Binding-site contacts:
Ligand atom O5' contacts residue MG1 of chain 1.VUC at 4.1 Å.
Ligand atom C6 contacts residue MG1 of chain 1.VUC at 4.4 Å.
Ligand atom OP2 contacts residue MG1 of chain 1.VUC at 4.1 Å.
Ligand atom OP2 contacts residue GLY82 of chain 1.OC at 4.4 Å.
Ligand atom C5 contacts residue MG1 of chain 1.VUC at 4.2 Å.
Ligand atom OP2 contacts residue MG1 of chain 1.VUC at 3.5 Å.
Ligand atom P contacts residue MG1 of chain 1.VUC at 4.2 Å.

Sequence of chain 1.OC:
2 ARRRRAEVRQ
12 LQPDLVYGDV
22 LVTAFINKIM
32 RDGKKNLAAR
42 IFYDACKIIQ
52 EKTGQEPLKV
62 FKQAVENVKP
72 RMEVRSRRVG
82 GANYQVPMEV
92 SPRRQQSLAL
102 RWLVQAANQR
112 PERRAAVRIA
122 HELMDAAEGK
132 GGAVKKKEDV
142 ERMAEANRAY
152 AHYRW

This protein binds this small molecule.
Small molecule (SMILES): Nc1nc(=O)c2ncn([C@@H]3O[C@H](CO[P](=O)(O)O[C@H]4[C@@H](O)[C@H](n5ccc(=O)[nH]c5=O)O[C@@H]4CO[P](=O)(O)O[C@H]4[C@@H](O)[C@H](n5cnc6c(N)ncnc65)O[C@@H]4CO[P](=O)(O)O[C@H]4[C@@H](O)[C@H](n5cnc6c(N)ncnc65)O[C@@H]4CO[P](=O)(O)O[C@H]4[C@@H](O)[C@H](n5cnc6c(N)ncnc65)O[C@@H]4COP(=O)=O)[C@@H](O)[C@H]3O)c2[nH]1